This protein binds this small molecule.
Small molecule (SMILES): Nc1nc(-c2ccc(Cl)c(S(N)(=O)=O)c2)cs1

Sequence of chain 1.C:
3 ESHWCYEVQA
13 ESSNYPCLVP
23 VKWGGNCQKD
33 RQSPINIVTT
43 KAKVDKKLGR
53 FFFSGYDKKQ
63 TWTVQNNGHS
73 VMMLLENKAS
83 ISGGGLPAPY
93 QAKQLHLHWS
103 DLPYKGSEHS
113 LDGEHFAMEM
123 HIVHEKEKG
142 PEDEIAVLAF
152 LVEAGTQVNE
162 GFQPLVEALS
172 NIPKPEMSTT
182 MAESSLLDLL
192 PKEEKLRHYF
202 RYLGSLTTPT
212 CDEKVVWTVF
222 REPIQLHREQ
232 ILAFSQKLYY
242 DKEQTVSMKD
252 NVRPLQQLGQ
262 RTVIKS

Binding-site contacts:
Ligand atom S14 contacts residue ASN69 of chain 1.C at 2.6 Å (h-bond).
Ligand atom C2 contacts residue HIS98 of chain 1.C at 3.2 Å.
Ligand atom O9 contacts residue VAL125 of chain 1.C at 4.0 Å.
Ligand atom O9 contacts residue TRP218 of chain 1.C at 4.1 Å.
Ligand atom C5 contacts residue LEU207 of chain 1.C at 3.9 Å (hydrophobic).
Ligand atom S7 contacts residue HIS123 of chain 1.C at 3.9 Å.
Ligand atom O10 contacts residue TRP218 of chain 1.C at 3.6 Å.
Ligand atom S7 contacts residue THR208 of chain 1.C at 3.7 Å.
Ligand atom O9 contacts residue ZN1 of chain 1.I at 2.8 Å.
Ligand atom C13 contacts residue MET74 of chain 1.C at 4.0 Å (hydrophobic).
Ligand atom C1 contacts residue THR209 of chain 1.C at 3.6 Å.
Ligand atom C1 contacts residue GLN96 of chain 1.C at 3.8 Å.
Ligand atom C3 contacts residue GLN96 of chain 1.C at 4.0 Å.
Ligand atom C13 contacts residue GLN96 of chain 1.C at 3.3 Å.
Ligand atom O9 contacts residue VAL148 of chain 1.C at 4.0 Å.
Ligand atom C12 contacts residue THR209 of chain 1.C at 3.7 Å.
Ligand atom N8 contacts residue GLU110 of chain 1.C at 3.7 Å.
Ligand atom N8 contacts residue ZN1 of chain 1.I at 1.9 Å.
Ligand atom C6 contacts residue HIS98 of chain 1.C at 3.5 Å.
Ligand atom C12 contacts residue GLN96 of chain 1.C at 3.7 Å.
Ligand atom O10 contacts residue THR208 of chain 1.C at 3.5 Å (h-bond).
Ligand atom N8 contacts residue HIS123 of chain 1.C at 3.2 Å (h-bond).
Ligand atom S14 contacts residue MET74 of chain 1.C at 3.7 Å.
Ligand atom N8 contacts residue HIS100 of chain 1.C at 3.4 Å (h-bond).
Ligand atom N8 contacts residue THR208 of chain 1.C at 2.5 Å (h-bond).
Ligand atom O10 contacts residue LEU207 of chain 1.C at 3.7 Å.
Ligand atom C2 contacts residue THR209 of chain 1.C at 3.6 Å.
Ligand atom N8 contacts residue HIS98 of chain 1.C at 3.0 Å (h-bond).
Ligand atom N17 contacts residue ASN69 of chain 1.C at 4.0 Å.
Ligand atom S7 contacts residue HIS98 of chain 1.C at 3.5 Å.
Ligand atom O9 contacts residue HIS98 of chain 1.C at 3.0 Å.
Ligand atom C15 contacts residue ASN69 of chain 1.C at 3.7 Å.
Ligand atom C4 contacts residue LEU207 of chain 1.C at 4.0 Å (hydrophobic).
Ligand atom N16 contacts residue THR209 of chain 1.C at 3.6 Å.
Ligand atom C13 contacts residue ASN69 of chain 1.C at 4.0 Å.
Ligand atom O9 contacts residue HIS123 of chain 1.C at 3.0 Å (h-bond).
Ligand atom S7 contacts residue ZN1 of chain 1.I at 3.0 Å.
Ligand atom C13 contacts residue HIS98 of chain 1.C at 3.7 Å.
Ligand atom CL1 contacts residue LEU207 of chain 1.C at 3.5 Å.
Ligand atom C1 contacts residue HIS98 of chain 1.C at 4.0 Å.